Sequence of chain 1.A:
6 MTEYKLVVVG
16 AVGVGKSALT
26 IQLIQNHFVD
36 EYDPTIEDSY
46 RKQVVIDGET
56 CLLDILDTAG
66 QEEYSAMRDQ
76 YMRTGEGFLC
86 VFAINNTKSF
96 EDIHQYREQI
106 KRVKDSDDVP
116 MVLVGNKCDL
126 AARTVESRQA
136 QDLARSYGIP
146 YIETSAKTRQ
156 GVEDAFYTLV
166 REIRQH

A protein and the small-molecule ligand that binds it are described below.
Small molecule (SMILES): Nc1nc2c(ncn2[C@@H]2O[C@H](CO[P](=O)(O)O[P](=O)(O)NP(=O)(O)O)[C@@H](O)[C@H]2O)c(=O)[nH]1

Binding-site contacts:
Ligand atom N2 contacts residue LEU125 of chain 1.A at 3.5 Å.
Ligand atom O3A contacts residue GLY20 of chain 1.A at 3.1 Å (h-bond).
Ligand atom O2B contacts residue GLY20 of chain 1.A at 3.0 Å (h-bond).
Ligand atom O6 contacts residue LYS152 of chain 1.A at 3.6 Å.
Ligand atom N7 contacts residue ALA151 of chain 1.A at 3.7 Å.
Ligand atom O6 contacts residue SER150 of chain 1.A at 3.3 Å.
Ligand atom O2' contacts residue LYS152 of chain 1.A at 3.3 Å (salt-bridge).
Ligand atom N2 contacts residue ASP124 of chain 1.A at 2.9 Å (salt-bridge).
Ligand atom N3B contacts residue GLY18 of chain 1.A at 3.1 Å (h-bond).
Ligand atom O2B contacts residue LYS21 of chain 1.A at 2.8 Å (salt-bridge).
Ligand atom N7 contacts residue ASN121 of chain 1.A at 3.1 Å (h-bond).
Ligand atom PB contacts residue LYS21 of chain 1.A at 3.5 Å.
Ligand atom O2B contacts residue GLY18 of chain 1.A at 3.6 Å (h-bond).
Ligand atom O1G contacts residue MG1 of chain 1.C at 2.0 Å.
Ligand atom O2G contacts residue VAL17 of chain 1.A at 3.4 Å.
Ligand atom C6 contacts residue LYS122 of chain 1.A at 3.6 Å.
Ligand atom C2 contacts residue LYS152 of chain 1.A at 3.5 Å.
Ligand atom C6 contacts residue ASP124 of chain 1.A at 3.6 Å.
Ligand atom C5' contacts residue GLY18 of chain 1.A at 3.4 Å.
Ligand atom O1B contacts residue SER22 of chain 1.A at 3.0 Å (h-bond).
Ligand atom O1B contacts residue LYS21 of chain 1.A at 3.6 Å (salt-bridge).
Ligand atom O6 contacts residue ASP124 of chain 1.A at 3.5 Å (salt-bridge).
Ligand atom O3G contacts residue VAL17 of chain 1.A at 3.3 Å.
Ligand atom O3A contacts residue LYS21 of chain 1.A at 3.7 Å.
Ligand atom O2A contacts residue ALA23 of chain 1.A at 2.9 Å (h-bond).
Ligand atom O4' contacts residue LYS122 of chain 1.A at 3.1 Å (salt-bridge).
Ligand atom C8 contacts residue ALA23 of chain 1.A at 3.6 Å (hydrophobic).
Ligand atom PG contacts residue MG1 of chain 1.C at 3.2 Å.
Ligand atom O3G contacts residue LYS21 of chain 1.A at 2.7 Å (salt-bridge).
Ligand atom N1 contacts residue ASP124 of chain 1.A at 2.8 Å (salt-bridge).
Ligand atom N1 contacts residue LYS122 of chain 1.A at 3.6 Å.
Ligand atom O6 contacts residue LYS122 of chain 1.A at 3.5 Å.
Ligand atom O3G contacts residue GLY18 of chain 1.A at 3.4 Å (h-bond).
Ligand atom O6 contacts residue ALA151 of chain 1.A at 2.8 Å (h-bond).
Ligand atom O2B contacts residue VAL19 of chain 1.A at 3.3 Å (h-bond).
Ligand atom N1 contacts residue LYS152 of chain 1.A at 3.4 Å.
Ligand atom O1B contacts residue MG1 of chain 1.C at 2.0 Å.
Ligand atom PB contacts residue MG1 of chain 1.C at 3.2 Å.
Ligand atom N3B contacts residue MG1 of chain 1.C at 3.4 Å.
Ligand atom O6 contacts residue ASN121 of chain 1.A at 3.3 Å (h-bond).